Sequence of chain 1.D:
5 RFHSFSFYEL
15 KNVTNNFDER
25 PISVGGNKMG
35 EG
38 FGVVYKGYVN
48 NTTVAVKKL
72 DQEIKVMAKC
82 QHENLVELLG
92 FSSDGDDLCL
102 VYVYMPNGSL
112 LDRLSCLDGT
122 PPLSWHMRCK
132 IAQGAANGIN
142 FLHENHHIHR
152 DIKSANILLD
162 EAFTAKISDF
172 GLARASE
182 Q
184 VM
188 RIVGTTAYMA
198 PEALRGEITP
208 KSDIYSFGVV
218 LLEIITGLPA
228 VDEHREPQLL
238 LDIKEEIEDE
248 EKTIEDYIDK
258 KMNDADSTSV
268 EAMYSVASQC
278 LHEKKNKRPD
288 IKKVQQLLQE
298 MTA

Binding-site contacts:
Ligand atom O3G contacts residue GLY36 of chain 1.D at 3.5 Å.
Ligand atom O1B contacts residue GLU35 of chain 1.D at 3.3 Å (salt-bridge).
Ligand atom O1A contacts residue LYS54 of chain 1.D at 3.1 Å (salt-bridge).
Ligand atom O5' contacts residue GLU35 of chain 1.D at 3.7 Å.
Ligand atom PB contacts residue ASP170 of chain 1.D at 3.8 Å.
Ligand atom O1G contacts residue PHE38 of chain 1.D at 3.0 Å (h-bond).
Ligand atom N6 contacts residue LEU159 of chain 1.D at 3.7 Å.
Ligand atom C5' contacts residue GLU35 of chain 1.D at 3.7 Å.
Ligand atom N3B contacts residue LYS154 of chain 1.D at 3.7 Å.
Ligand atom C4' contacts residue GLY34 of chain 1.D at 3.7 Å.
Ligand atom C6 contacts residue ALA52 of chain 1.D at 3.6 Å (hydrophobic).
Ligand atom C5' contacts residue VAL41 of chain 1.D at 3.4 Å (hydrophobic).
Ligand atom C6 contacts residue LEU159 of chain 1.D at 3.4 Å (hydrophobic).
Ligand atom O2G contacts residue GLU35 of chain 1.D at 3.8 Å.
Ligand atom O2G contacts residue GLY36 of chain 1.D at 2.7 Å.
Ligand atom N1 contacts residue TYR105 of chain 1.D at 3.8 Å.
Ligand atom PG contacts residue PHE38 of chain 1.D at 3.4 Å.
Ligand atom N6 contacts residue VAL104 of chain 1.D at 2.8 Å (h-bond).
Ligand atom O4' contacts residue MET33 of chain 1.D at 3.8 Å.
Ligand atom O3A contacts residue ASP170 of chain 1.D at 2.9 Å (salt-bridge).
Ligand atom C5 contacts residue LEU159 of chain 1.D at 3.2 Å (hydrophobic).
Ligand atom O3' contacts residue ALA156 of chain 1.D at 3.7 Å.
Ligand atom O2A contacts residue LYS54 of chain 1.D at 3.6 Å.
Ligand atom N6 contacts residue ALA52 of chain 1.D at 3.5 Å.
Ligand atom N7 contacts residue LEU159 of chain 1.D at 3.5 Å.
Ligand atom C2 contacts residue MET106 of chain 1.D at 3.3 Å (hydrophobic).
Ligand atom O2G contacts residue PHE38 of chain 1.D at 3.2 Å (h-bond).
Ligand atom O3A contacts residue ASN157 of chain 1.D at 3.3 Å (h-bond).
Ligand atom O4' contacts residue GLY34 of chain 1.D at 3.6 Å.
Ligand atom O2A contacts residue ASP170 of chain 1.D at 3.6 Å.
Ligand atom O1A contacts residue ASP170 of chain 1.D at 2.9 Å (salt-bridge).
Ligand atom PB contacts residue ASN157 of chain 1.D at 3.4 Å.
Ligand atom N3B contacts residue ASP170 of chain 1.D at 3.2 Å (salt-bridge).
Ligand atom C4 contacts residue LEU159 of chain 1.D at 3.7 Å (hydrophobic).
Ligand atom O1G contacts residue ASP170 of chain 1.D at 3.1 Å (salt-bridge).
Ligand atom PA contacts residue ASP170 of chain 1.D at 3.2 Å.
Ligand atom O2B contacts residue LYS154 of chain 1.D at 3.2 Å.
Ligand atom PG contacts residue GLY36 of chain 1.D at 3.6 Å.
Ligand atom O2B contacts residue ASN157 of chain 1.D at 2.4 Å (h-bond).
Ligand atom N1 contacts residue MET106 of chain 1.D at 2.8 Å (h-bond).

The small molecule below binds the protein below.
Small molecule (SMILES): Nc1ncnc2c1ncn2[C@@H]1O[C@H](CO[P](=O)(O)O[P](=O)(O)NP(=O)(O)O)[C@@H](O)[C@H]1O